Binding-site contacts:
Ligand atom CH2 contacts residue PRO112 of chain 1.Q at 3.7 Å (hydrophobic).
Ligand atom CB contacts residue HIS73 of chain 1.Q at 4.3 Å.
Ligand atom NE1 contacts residue ASP179 of chain 1.Q at 3.5 Å (salt-bridge).
Ligand atom CB contacts residue ILE75 of chain 1.Q at 3.8 Å (hydrophobic).
Ligand atom NE1 contacts residue ILE75 of chain 1.Q at 4.0 Å.
Ligand atom CZ2 contacts residue ILE75 of chain 1.Q at 3.9 Å (hydrophobic).
Ligand atom CZ3 contacts residue PRO112 of chain 1.Q at 3.5 Å (hydrophobic).
Ligand atom N contacts residue ILE75 of chain 1.Q at 4.1 Å.
Ligand atom CZ3 contacts residue ILE75 of chain 1.Q at 4.2 Å (hydrophobic).
Ligand atom CZ2 contacts residue ASP179 of chain 1.Q at 4.2 Å.
Ligand atom CD2 contacts residue ILE75 of chain 1.Q at 3.7 Å (hydrophobic).
Ligand atom CB contacts residue GLU72 of chain 1.Q at 3.4 Å.
Ligand atom CG contacts residue ILE75 of chain 1.Q at 4.1 Å (hydrophobic).
Ligand atom CE3 contacts residue ILE75 of chain 1.Q at 4.0 Å (hydrophobic).
Ligand atom CD1 contacts residue ILE75 of chain 1.Q at 4.3 Å (hydrophobic).
Ligand atom N contacts residue GLU72 of chain 1.Q at 4.4 Å.
Ligand atom CG2 contacts residue VAL287 of chain 1.P at 4.4 Å (hydrophobic).
Ligand atom SG contacts residue ASP179 of chain 1.Q at 4.1 Å.
Ligand atom CZ2 contacts residue ARG177 of chain 1.Q at 4.0 Å.
Ligand atom C contacts residue ILE75 of chain 1.Q at 4.3 Å (hydrophobic).
Ligand atom CH2 contacts residue ILE75 of chain 1.Q at 4.2 Å (hydrophobic).
Ligand atom CE3 contacts residue PRO112 of chain 1.Q at 3.9 Å (hydrophobic).
Ligand atom CE2 contacts residue ASP179 of chain 1.Q at 4.1 Å.
Ligand atom CE2 contacts residue ILE75 of chain 1.Q at 3.6 Å (hydrophobic).
Ligand atom CA contacts residue ILE75 of chain 1.Q at 4.5 Å (hydrophobic).
Ligand atom CH2 contacts residue LEU110 of chain 1.Q at 3.9 Å (hydrophobic).
Ligand atom OG1 contacts residue ARG290 of chain 1.P at 3.6 Å (salt-bridge).

A small-molecule ligand and the protein it binds are described below.
Small molecule (SMILES): C[C@@H]1NC(=O)[C@H](C[C@@](C)(O)CO)NC(=O)[C@H](Cc2c[nH]c3ccccc23)NC(=O)[C@H](C)NC(=O)[C@@H]2C[C@@H](O)CN2C(=O)[C@H](CS)NC(=O)[C@@H]([C@H](C)O)NC1=O

Sequence of chain 1.Q:
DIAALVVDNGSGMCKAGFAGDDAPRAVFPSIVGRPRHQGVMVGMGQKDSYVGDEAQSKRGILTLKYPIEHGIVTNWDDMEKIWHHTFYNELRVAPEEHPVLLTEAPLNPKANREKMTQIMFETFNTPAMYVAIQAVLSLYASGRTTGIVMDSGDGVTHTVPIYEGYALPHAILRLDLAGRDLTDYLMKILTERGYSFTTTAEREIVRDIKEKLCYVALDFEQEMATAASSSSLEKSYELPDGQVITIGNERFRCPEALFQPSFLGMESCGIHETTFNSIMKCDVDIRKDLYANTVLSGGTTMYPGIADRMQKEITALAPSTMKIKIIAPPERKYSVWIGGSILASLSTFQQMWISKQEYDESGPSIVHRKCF

Sequence of chain 1.P:
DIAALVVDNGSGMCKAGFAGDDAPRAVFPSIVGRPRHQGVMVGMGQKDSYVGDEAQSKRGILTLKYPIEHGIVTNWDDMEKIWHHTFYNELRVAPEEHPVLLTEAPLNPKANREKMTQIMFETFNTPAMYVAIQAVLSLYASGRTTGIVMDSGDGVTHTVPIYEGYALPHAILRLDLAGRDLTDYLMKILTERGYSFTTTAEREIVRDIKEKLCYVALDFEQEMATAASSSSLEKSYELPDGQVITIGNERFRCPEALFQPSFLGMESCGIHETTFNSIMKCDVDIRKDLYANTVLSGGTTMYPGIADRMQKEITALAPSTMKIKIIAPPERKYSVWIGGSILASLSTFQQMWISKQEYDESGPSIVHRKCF